The small molecule below binds the protein below.
Small molecule (SMILES): CC(=O)N[C@H]1[C@H](O[C@H]2[C@H](O)[C@@H](NC(C)=O)CO[C@@H]2CO)O[C@H](CO)[C@@H](O)[C@@H]1O

Sequence of chain 1.E:
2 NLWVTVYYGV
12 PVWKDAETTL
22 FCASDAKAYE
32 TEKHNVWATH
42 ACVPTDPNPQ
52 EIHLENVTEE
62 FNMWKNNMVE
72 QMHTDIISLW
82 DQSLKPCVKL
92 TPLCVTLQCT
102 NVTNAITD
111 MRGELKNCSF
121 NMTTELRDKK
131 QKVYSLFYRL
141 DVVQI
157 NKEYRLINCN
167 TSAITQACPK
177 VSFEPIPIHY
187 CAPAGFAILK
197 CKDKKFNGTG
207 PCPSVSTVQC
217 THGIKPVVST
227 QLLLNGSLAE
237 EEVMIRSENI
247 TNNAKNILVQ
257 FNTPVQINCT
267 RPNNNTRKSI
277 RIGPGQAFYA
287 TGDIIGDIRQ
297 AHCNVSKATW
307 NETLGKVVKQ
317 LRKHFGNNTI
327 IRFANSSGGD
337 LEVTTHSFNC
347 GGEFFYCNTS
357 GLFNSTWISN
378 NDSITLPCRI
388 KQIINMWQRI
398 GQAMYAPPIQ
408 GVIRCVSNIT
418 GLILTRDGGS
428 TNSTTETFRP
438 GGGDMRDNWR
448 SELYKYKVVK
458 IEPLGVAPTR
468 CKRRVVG

Binding-site contacts:
Ligand atom C4 contacts residue ASN415 of chain 1.E at 4.2 Å.
Ligand atom O5 contacts residue PRO260 of chain 1.E at 3.8 Å.
Ligand atom C8 contacts residue NAG1 of chain 1.Y at 3.5 Å.
Ligand atom C8 contacts residue SER414 of chain 1.E at 4.1 Å.
Ligand atom C7 contacts residue ASN415 of chain 1.E at 3.4 Å.
Ligand atom O7 contacts residue ASN231 of chain 1.E at 3.4 Å (h-bond).
Ligand atom C7 contacts residue NAG1 of chain 1.Y at 4.3 Å.
Ligand atom C3 contacts residue ASN415 of chain 1.E at 3.7 Å.
Ligand atom O5 contacts residue ASN415 of chain 1.E at 2.4 Å (h-bond).
Ligand atom C8 contacts residue ASN231 of chain 1.E at 3.6 Å.
Ligand atom C6 contacts residue PRO260 of chain 1.E at 4.4 Å (hydrophobic).
Ligand atom N2 contacts residue ASN415 of chain 1.E at 2.8 Å (h-bond).
Ligand atom C8 contacts residue VAL413 of chain 1.E at 3.7 Å (hydrophobic).
Ligand atom C2 contacts residue ASN415 of chain 1.E at 2.4 Å.
Ligand atom O7 contacts residue NAG1 of chain 1.Y at 4.1 Å.
Ligand atom C8 contacts residue ASN415 of chain 1.E at 4.2 Å.
Ligand atom C1 contacts residue PRO260 of chain 1.E at 4.1 Å (hydrophobic).
Ligand atom C5 contacts residue PRO260 of chain 1.E at 4.4 Å (hydrophobic).
Ligand atom O7 contacts residue ASN415 of chain 1.E at 3.6 Å.
Ligand atom C7 contacts residue ASN231 of chain 1.E at 3.7 Å.
Ligand atom C1 contacts residue ASN415 of chain 1.E at 1.5 Å.
Ligand atom C5 contacts residue ASN415 of chain 1.E at 3.7 Å.